Binding-site contacts:
Ligand atom C5 contacts residue GLN168 of chain 11.F at 4.5 Å.
Ligand atom C5 contacts residue ALA117 of chain 11.F at 4.2 Å (hydrophobic).
Ligand atom C2 contacts residue ALA117 of chain 11.F at 4.0 Å (hydrophobic).
Ligand atom O6 contacts residue ASN118 of chain 11.F at 4.0 Å.
Ligand atom C5 contacts residue ASN118 of chain 11.F at 3.2 Å.
Ligand atom C1 contacts residue ASN118 of chain 11.F at 1.6 Å.
Ligand atom O5 contacts residue ALA117 of chain 11.F at 3.5 Å (h-bond).
Ligand atom N2 contacts residue ASN118 of chain 11.F at 3.6 Å.
Ligand atom C6 contacts residue ASN118 of chain 11.F at 4.0 Å.
Ligand atom O5 contacts residue ASN118 of chain 11.F at 1.8 Å (h-bond).
Ligand atom C1 contacts residue PRO167 of chain 11.F at 4.4 Å (hydrophobic).
Ligand atom C4 contacts residue ASN118 of chain 11.F at 3.8 Å.
Ligand atom N2 contacts residue PRO167 of chain 11.F at 4.0 Å.
Ligand atom C7 contacts residue PRO167 of chain 11.F at 3.9 Å (hydrophobic).
Ligand atom C8 contacts residue ASP164 of chain 11.F at 4.5 Å.
Ligand atom C1 contacts residue ALA117 of chain 11.F at 3.9 Å (hydrophobic).
Ligand atom O5 contacts residue GLN168 of chain 11.F at 4.0 Å.
Ligand atom C4 contacts residue ALA117 of chain 11.F at 4.2 Å (hydrophobic).
Ligand atom O6 contacts residue ALA117 of chain 11.F at 2.3 Å.
Ligand atom C1 contacts residue GLN168 of chain 11.F at 4.0 Å.
Ligand atom C6 contacts residue ALA117 of chain 11.F at 3.6 Å (hydrophobic).
Ligand atom C7 contacts residue ASN118 of chain 11.F at 3.9 Å.
Ligand atom O7 contacts residue ALA117 of chain 11.F at 4.5 Å.
Ligand atom C3 contacts residue ASN118 of chain 11.F at 3.8 Å.
Ligand atom C8 contacts residue PRO167 of chain 11.F at 3.7 Å (hydrophobic).
Ligand atom C2 contacts residue ASN118 of chain 11.F at 2.7 Å.
Ligand atom O7 contacts residue ASN118 of chain 11.F at 3.5 Å (h-bond).

This small molecule binds to this protein.
Small molecule (SMILES): CC(=O)N[C@@H]1[C@@H](O)[C@H](O)[C@@H](CO)O[C@H]1O

Sequence of chain 11.F:
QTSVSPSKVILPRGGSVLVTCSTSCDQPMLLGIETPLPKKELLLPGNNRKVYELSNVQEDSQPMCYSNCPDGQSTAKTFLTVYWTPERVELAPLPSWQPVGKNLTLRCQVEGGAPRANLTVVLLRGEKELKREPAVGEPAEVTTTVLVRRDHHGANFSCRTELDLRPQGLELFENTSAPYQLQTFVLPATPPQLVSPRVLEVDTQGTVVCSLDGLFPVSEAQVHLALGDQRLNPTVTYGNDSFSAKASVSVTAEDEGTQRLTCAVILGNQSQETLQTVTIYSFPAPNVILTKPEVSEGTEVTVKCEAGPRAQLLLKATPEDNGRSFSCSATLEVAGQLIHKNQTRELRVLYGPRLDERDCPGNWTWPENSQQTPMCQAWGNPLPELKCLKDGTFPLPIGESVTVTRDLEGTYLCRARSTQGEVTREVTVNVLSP